A small-molecule ligand and the protein it binds are described below.
Small molecule (SMILES): O=S1(=O)CC(O)C1

Binding-site contacts:
Ligand atom O5 contacts residue PHE243 of chain 1.B at 3.6 Å.
Ligand atom O5 contacts residue LYS181 of chain 1.B at 3.7 Å.
Ligand atom C7 contacts residue GLU191 of chain 1.B at 4.4 Å.
Ligand atom O6 contacts residue VAL178 of chain 1.B at 3.8 Å.
Ligand atom C2 contacts residue GLU191 of chain 1.B at 4.2 Å.
Ligand atom O1 contacts residue GLU191 of chain 1.B at 2.9 Å (salt-bridge).
Ligand atom O5 contacts residue VAL178 of chain 1.B at 4.1 Å.
Ligand atom O6 contacts residue PHE243 of chain 1.B at 3.8 Å.
Ligand atom S4 contacts residue PHE243 of chain 1.B at 3.9 Å.
Ligand atom C7 contacts residue PHE243 of chain 1.B at 3.4 Å (hydrophobic).

Sequence of chain 1.B:
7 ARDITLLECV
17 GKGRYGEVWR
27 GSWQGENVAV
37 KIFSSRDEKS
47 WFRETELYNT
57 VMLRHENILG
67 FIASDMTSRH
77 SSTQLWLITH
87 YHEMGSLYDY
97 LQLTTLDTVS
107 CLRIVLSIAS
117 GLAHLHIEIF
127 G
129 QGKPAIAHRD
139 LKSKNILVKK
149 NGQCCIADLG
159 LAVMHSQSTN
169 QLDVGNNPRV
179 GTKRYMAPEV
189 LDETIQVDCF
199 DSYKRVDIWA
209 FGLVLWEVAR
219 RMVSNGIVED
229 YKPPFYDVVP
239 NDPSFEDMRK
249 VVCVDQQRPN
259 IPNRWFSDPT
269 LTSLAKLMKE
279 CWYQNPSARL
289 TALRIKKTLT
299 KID